A protein and the small-molecule ligand that binds it are described below.
Small molecule (SMILES): CC(=O)N[C@@H]1[C@@H](O)[C@H](O)[C@@H](CO)O[C@H]1O

Sequence of chain 1.A:
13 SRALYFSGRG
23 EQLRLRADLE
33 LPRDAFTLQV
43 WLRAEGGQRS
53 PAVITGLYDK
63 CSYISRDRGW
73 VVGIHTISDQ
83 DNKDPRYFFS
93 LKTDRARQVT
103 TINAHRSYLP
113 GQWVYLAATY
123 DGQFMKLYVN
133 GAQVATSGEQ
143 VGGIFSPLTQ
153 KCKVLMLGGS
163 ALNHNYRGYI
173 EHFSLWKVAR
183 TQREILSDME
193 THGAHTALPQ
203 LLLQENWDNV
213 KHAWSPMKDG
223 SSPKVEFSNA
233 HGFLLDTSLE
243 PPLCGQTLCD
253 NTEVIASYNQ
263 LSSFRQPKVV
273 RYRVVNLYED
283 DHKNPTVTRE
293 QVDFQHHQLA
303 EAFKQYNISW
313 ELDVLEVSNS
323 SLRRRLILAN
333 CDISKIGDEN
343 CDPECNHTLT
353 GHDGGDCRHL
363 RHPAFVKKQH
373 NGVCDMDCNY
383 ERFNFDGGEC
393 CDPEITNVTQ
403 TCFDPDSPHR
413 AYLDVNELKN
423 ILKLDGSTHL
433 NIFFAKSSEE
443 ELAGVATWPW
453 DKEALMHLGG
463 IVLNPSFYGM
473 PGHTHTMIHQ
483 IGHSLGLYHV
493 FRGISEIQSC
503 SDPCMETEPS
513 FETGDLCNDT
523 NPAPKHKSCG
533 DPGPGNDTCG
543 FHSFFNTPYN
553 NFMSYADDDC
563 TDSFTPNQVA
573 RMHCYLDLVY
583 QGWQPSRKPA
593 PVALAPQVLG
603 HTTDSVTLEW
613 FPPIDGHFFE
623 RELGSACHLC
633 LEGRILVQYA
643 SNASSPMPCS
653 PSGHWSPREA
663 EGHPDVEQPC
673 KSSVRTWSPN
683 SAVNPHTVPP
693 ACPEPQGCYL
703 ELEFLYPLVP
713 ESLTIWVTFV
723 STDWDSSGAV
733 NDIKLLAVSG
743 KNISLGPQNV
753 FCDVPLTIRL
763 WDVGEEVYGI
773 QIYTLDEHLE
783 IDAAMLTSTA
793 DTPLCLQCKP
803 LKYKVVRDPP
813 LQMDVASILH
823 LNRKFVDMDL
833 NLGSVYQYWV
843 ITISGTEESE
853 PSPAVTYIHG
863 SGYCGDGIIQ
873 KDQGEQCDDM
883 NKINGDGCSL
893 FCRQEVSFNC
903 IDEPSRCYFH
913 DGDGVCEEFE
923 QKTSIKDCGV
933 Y

Binding-site contacts:
Ligand atom C4 contacts residue ASN309 of chain 1.A at 4.2 Å.
Ligand atom C5 contacts residue ASN309 of chain 1.A at 3.7 Å.
Ligand atom C7 contacts residue VAL571 of chain 1.A at 4.4 Å (hydrophobic).
Ligand atom C5 contacts residue ARG267 of chain 1.A at 4.5 Å.
Ligand atom C1 contacts residue ASN309 of chain 1.A at 1.4 Å.
Ligand atom O6 contacts residue ASN309 of chain 1.A at 4.2 Å.
Ligand atom O7 contacts residue VAL571 of chain 1.A at 3.9 Å.
Ligand atom O3 contacts residue ARG267 of chain 1.A at 4.0 Å.
Ligand atom O4 contacts residue SER264 of chain 1.A at 4.1 Å.
Ligand atom C8 contacts residue VAL571 of chain 1.A at 3.9 Å (hydrophobic).
Ligand atom O5 contacts residue GLN268 of chain 1.A at 4.3 Å.
Ligand atom O5 contacts residue ASN309 of chain 1.A at 2.4 Å (h-bond).
Ligand atom O7 contacts residue ARG267 of chain 1.A at 3.1 Å.
Ligand atom C7 contacts residue ASN309 of chain 1.A at 3.0 Å.
Ligand atom O5 contacts residue PRO269 of chain 1.A at 4.4 Å.
Ligand atom O5 contacts residue ARG267 of chain 1.A at 3.2 Å (salt-bridge).
Ligand atom C3 contacts residue ASN309 of chain 1.A at 3.8 Å.
Ligand atom C4 contacts residue SER264 of chain 1.A at 3.9 Å.
Ligand atom C1 contacts residue ARG267 of chain 1.A at 3.4 Å.
Ligand atom C3 contacts residue SER264 of chain 1.A at 4.4 Å.
Ligand atom C5 contacts residue GLN268 of chain 1.A at 4.5 Å.
Ligand atom O6 contacts residue GLN268 of chain 1.A at 3.2 Å (h-bond).
Ligand atom C8 contacts residue GLN307 of chain 1.A at 4.1 Å.
Ligand atom C8 contacts residue ARG267 of chain 1.A at 4.5 Å.
Ligand atom C7 contacts residue ARG267 of chain 1.A at 4.2 Å.
Ligand atom C8 contacts residue TYR308 of chain 1.A at 4.4 Å (hydrophobic).
Ligand atom O6 contacts residue PRO269 of chain 1.A at 3.6 Å.
Ligand atom N2 contacts residue ASN309 of chain 1.A at 2.9 Å (h-bond).
Ligand atom C2 contacts residue ASN309 of chain 1.A at 2.4 Å.
Ligand atom C8 contacts residue ASN309 of chain 1.A at 4.3 Å.
Ligand atom O7 contacts residue HIS575 of chain 1.A at 4.2 Å.
Ligand atom C2 contacts residue ARG267 of chain 1.A at 3.8 Å.
Ligand atom O3 contacts residue SER264 of chain 1.A at 3.5 Å.
Ligand atom O7 contacts residue TYR308 of chain 1.A at 4.3 Å.
Ligand atom C6 contacts residue GLN268 of chain 1.A at 3.4 Å.
Ligand atom O7 contacts residue ASN309 of chain 1.A at 2.8 Å (h-bond).